Binding-site contacts:
Ligand atom O5 contacts residue HIS104 of chain 49.A at 3.0 Å (h-bond).
Ligand atom C4 contacts residue ASN154 of chain 49.B at 4.2 Å.
Ligand atom C7 contacts residue ASN154 of chain 49.B at 3.3 Å.
Ligand atom N2 contacts residue ASN154 of chain 49.B at 2.9 Å (h-bond).
Ligand atom C2 contacts residue ASN154 of chain 49.B at 2.4 Å.
Ligand atom C1 contacts residue ASN154 of chain 49.B at 1.4 Å.
Ligand atom C5 contacts residue HIS104 of chain 49.A at 3.1 Å.
Ligand atom C8 contacts residue ASN154 of chain 49.B at 3.4 Å.
Ligand atom O7 contacts residue ASN154 of chain 49.B at 3.3 Å (h-bond).
Ligand atom C4 contacts residue HIS104 of chain 49.A at 4.4 Å.
Ligand atom C1 contacts residue HIS104 of chain 49.A at 3.2 Å.
Ligand atom C3 contacts residue ASN154 of chain 49.B at 3.8 Å.
Ligand atom C5 contacts residue ASN154 of chain 49.B at 3.7 Å.
Ligand atom C6 contacts residue HIS104 of chain 49.A at 3.2 Å.
Ligand atom O5 contacts residue ASN154 of chain 49.B at 2.4 Å (h-bond).
Ligand atom C8 contacts residue HIS104 of chain 49.A at 4.0 Å.

Sequence of chain 49.B:
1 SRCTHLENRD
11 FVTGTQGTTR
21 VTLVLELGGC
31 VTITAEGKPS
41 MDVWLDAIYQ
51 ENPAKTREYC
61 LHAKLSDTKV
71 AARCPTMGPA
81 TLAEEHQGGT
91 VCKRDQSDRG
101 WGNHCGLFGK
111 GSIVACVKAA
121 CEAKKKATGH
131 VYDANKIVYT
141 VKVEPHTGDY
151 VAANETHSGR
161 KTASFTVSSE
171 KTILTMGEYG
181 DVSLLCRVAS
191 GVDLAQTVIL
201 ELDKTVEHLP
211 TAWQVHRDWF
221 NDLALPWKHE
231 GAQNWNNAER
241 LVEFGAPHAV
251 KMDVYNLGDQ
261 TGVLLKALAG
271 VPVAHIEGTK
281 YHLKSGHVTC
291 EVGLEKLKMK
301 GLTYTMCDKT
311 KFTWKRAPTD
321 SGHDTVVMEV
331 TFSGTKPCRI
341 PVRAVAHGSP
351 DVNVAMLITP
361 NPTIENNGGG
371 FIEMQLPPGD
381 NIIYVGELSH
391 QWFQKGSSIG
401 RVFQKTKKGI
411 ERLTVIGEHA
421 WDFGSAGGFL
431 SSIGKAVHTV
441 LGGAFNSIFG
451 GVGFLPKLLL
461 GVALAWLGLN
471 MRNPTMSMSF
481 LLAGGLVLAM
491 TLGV

Sequence of chain 49.A:
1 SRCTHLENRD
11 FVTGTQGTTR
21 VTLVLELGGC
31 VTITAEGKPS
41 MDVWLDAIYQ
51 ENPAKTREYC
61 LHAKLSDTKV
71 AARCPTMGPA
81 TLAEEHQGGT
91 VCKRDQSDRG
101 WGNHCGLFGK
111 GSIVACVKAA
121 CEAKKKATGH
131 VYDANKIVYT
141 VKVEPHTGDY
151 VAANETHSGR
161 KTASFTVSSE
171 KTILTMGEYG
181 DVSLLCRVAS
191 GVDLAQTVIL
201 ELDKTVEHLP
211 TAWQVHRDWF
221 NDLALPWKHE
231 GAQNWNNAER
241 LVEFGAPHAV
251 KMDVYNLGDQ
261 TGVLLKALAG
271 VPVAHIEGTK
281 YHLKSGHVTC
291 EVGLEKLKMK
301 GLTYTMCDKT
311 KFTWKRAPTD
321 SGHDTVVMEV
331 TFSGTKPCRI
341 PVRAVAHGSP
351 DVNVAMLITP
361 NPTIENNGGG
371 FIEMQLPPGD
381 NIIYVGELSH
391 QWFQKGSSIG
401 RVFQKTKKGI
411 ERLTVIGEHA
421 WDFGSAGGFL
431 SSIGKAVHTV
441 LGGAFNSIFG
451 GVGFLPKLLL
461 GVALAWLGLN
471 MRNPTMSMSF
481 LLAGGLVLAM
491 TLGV

A protein and the small-molecule ligand that binds it are described below.
Small molecule (SMILES): CC(=O)N[C@H]1[C@H](O[C@H]2[C@H](O)[C@@H](NC(C)=O)CO[C@@H]2CO[C@@H]2O[C@@H](C)[C@@H](O)[C@@H](O)[C@@H]2O)O[C@H](CO)[C@@H](O)[C@@H]1O